Binding-site contacts:
Ligand atom C11 contacts residue THR38 of chain 1.A at 3.4 Å.
Ligand atom O3 contacts residue ASN12 of chain 1.A at 3.1 Å (h-bond).
Ligand atom O3 contacts residue ASN118 of chain 1.A at 3.6 Å (h-bond).
Ligand atom C12 contacts residue SER75 of chain 1.A at 3.4 Å.
Ligand atom C18 contacts residue LYS111 of chain 1.A at 3.5 Å.
Ligand atom N2 contacts residue VAL37 of chain 1.A at 3.5 Å.
Ligand atom O11 contacts residue THR38 of chain 1.A at 2.9 Å (h-bond).
Ligand atom O16 contacts residue ARG114 of chain 1.A at 3.5 Å (salt-bridge).
Ligand atom C9 contacts residue PHE72 of chain 1.A at 3.6 Å (hydrophobic).
Ligand atom C15 contacts residue ARG114 of chain 1.A at 2.8 Å.
Ligand atom C1 contacts residue THR40 of chain 1.A at 3.4 Å.
Ligand atom C3 contacts residue TYR33 of chain 1.A at 3.6 Å (hydrophobic).
Ligand atom C1 contacts residue ALA39 of chain 1.A at 3.0 Å (hydrophobic).
Ligand atom C7 contacts residue TRP70 of chain 1.A at 3.6 Å (hydrophobic).
Ligand atom C2 contacts residue TRP110 of chain 2.A at 3.4 Å (hydrophobic).
Ligand atom C15 contacts residue SER101 of chain 1.A at 2.7 Å.
Ligand atom O3 contacts residue SER16 of chain 1.A at 3.0 Å (h-bond).
Ligand atom C14 contacts residue SER101 of chain 1.A at 3.5 Å.
Ligand atom C4 contacts residue TRP110 of chain 2.A at 3.6 Å (hydrophobic).
Ligand atom C12 contacts residue SER101 of chain 1.A at 2.9 Å.
Ligand atom C3 contacts residue ASN118 of chain 1.A at 3.6 Å.
Ligand atom C17 contacts residue LYS111 of chain 1.A at 3.3 Å.
Ligand atom C17 contacts residue ARG114 of chain 2.A at 3.3 Å.
Ligand atom C4 contacts residue VAL37 of chain 1.A at 3.6 Å (hydrophobic).
Ligand atom C16 contacts residue ARG114 of chain 1.A at 3.5 Å.
Ligand atom C13 contacts residue SER101 of chain 1.A at 3.5 Å.
Ligand atom C21 contacts residue LYS111 of chain 1.A at 3.5 Å.
Ligand atom C10 contacts residue THR38 of chain 1.A at 3.6 Å.
Ligand atom N1 contacts residue ASN118 of chain 1.A at 2.9 Å (h-bond).
Ligand atom C6 contacts residue TRP97 of chain 1.A at 3.7 Å (hydrophobic).
Ligand atom O3 contacts residue TYR33 of chain 1.A at 2.9 Å (h-bond).
Ligand atom S1 contacts residue THR77 of chain 1.A at 3.0 Å (h-bond).
Ligand atom O11 contacts residue ALA39 of chain 1.A at 2.6 Å (h-bond).
Ligand atom C20 contacts residue ALA39 of chain 2.A at 3.2 Å (hydrophobic).
Ligand atom C7 contacts residue VAL37 of chain 1.A at 3.3 Å (hydrophobic).
Ligand atom N2 contacts residue THR35 of chain 1.A at 3.0 Å (h-bond).
Ligand atom C14 contacts residue ARG114 of chain 1.A at 3.4 Å.
Ligand atom C19 contacts residue ARG114 of chain 2.A at 3.2 Å.
Ligand atom N31 contacts residue THR40 of chain 1.A at 3.6 Å.
Ligand atom N31 contacts residue SER75 of chain 1.A at 3.1 Å (h-bond).

This small molecule binds to this protein.
Small molecule (SMILES): O=C(CCCCCNC(=O)CCCC[C@@H]1SC[C@@H]2NC(=O)N[C@@H]21)NCCCCCC(=O)C12C3=C4C5=C1[Fe]45321678C2=C1C6C7=C28

Sequence of chain 1.A:
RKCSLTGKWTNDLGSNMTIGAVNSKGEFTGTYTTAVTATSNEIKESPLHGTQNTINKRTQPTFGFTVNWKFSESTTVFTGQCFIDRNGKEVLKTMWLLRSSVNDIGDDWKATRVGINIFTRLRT

Sequence of chain 2.A:
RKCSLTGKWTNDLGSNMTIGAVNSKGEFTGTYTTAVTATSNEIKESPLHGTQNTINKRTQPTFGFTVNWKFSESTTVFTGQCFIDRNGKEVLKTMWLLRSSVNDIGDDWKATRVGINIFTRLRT